A small-molecule ligand and the protein it binds are described below.
Small molecule (SMILES): O=P(O)(O)OC[C@H]1O[C@](O)(CO)[C@@H](O)[C@@H]1O

Binding-site contacts:
Ligand atom O6 contacts residue TYR113 of chain 2.A at 2.5 Å (h-bond).
Ligand atom O5 contacts residue VAL160 of chain 2.A at 3.9 Å.
Ligand atom C1 contacts residue MET177 of chain 2.A at 3.3 Å (hydrophobic).
Ligand atom O1 contacts residue MET30 of chain 2.A at 3.5 Å.
Ligand atom O5 contacts residue TYR113 of chain 2.A at 4.1 Å.
Ligand atom O6 contacts residue MET30 of chain 2.A at 3.3 Å.
Ligand atom O2P contacts residue GLY26 of chain 2.A at 3.4 Å.
Ligand atom O3 contacts residue ALA24 of chain 2.A at 3.4 Å.
Ligand atom O3P contacts residue LYS112 of chain 2.A at 3.5 Å (salt-bridge).
Ligand atom O3P contacts residue GLY28 of chain 2.A at 3.1 Å (h-bond).
Ligand atom C1 contacts residue VAL160 of chain 2.A at 3.5 Å (hydrophobic).
Ligand atom P contacts residue THR27 of chain 2.A at 3.8 Å.
Ligand atom O3P contacts residue THR27 of chain 2.A at 3.4 Å (h-bond).
Ligand atom O1P contacts residue GLY28 of chain 2.A at 3.8 Å.
Ligand atom O3P contacts residue MET30 of chain 2.A at 3.0 Å (h-bond).
Ligand atom O2P contacts residue MET30 of chain 2.A at 4.2 Å.
Ligand atom O5 contacts residue MET30 of chain 2.A at 3.8 Å.
Ligand atom P contacts residue GLY28 of chain 2.A at 3.3 Å.
Ligand atom C3 contacts residue ALA24 of chain 2.A at 4.2 Å (hydrophobic).
Ligand atom O3P contacts residue TYR113 of chain 2.A at 3.6 Å.
Ligand atom P contacts residue LYS112 of chain 2.A at 4.0 Å.
Ligand atom P contacts residue TYR113 of chain 2.A at 3.6 Å.
Ligand atom C5 contacts residue MET30 of chain 2.A at 3.8 Å (hydrophobic).
Ligand atom O3P contacts residue GLU29 of chain 2.A at 2.8 Å (salt-bridge).
Ligand atom O2P contacts residue THR27 of chain 2.A at 3.4 Å (h-bond).
Ligand atom O2 contacts residue VAL160 of chain 2.A at 4.0 Å.
Ligand atom O1P contacts residue THR27 of chain 2.A at 3.2 Å (h-bond).
Ligand atom O2P contacts residue GLY28 of chain 2.A at 2.6 Å (h-bond).
Ligand atom O4 contacts residue GLY21 of chain 2.A at 3.4 Å.
Ligand atom O1P contacts residue TYR113 of chain 2.A at 4.1 Å.
Ligand atom O1 contacts residue VAL160 of chain 2.A at 3.0 Å (h-bond).
Ligand atom C4 contacts residue ALA24 of chain 2.A at 3.9 Å (hydrophobic).
Ligand atom O1 contacts residue ALA161 of chain 2.A at 3.6 Å.
Ligand atom O1 contacts residue MET177 of chain 2.A at 3.0 Å.
Ligand atom P contacts residue GLU29 of chain 2.A at 4.1 Å.
Ligand atom O1P contacts residue LYS112 of chain 2.A at 3.4 Å (salt-bridge).
Ligand atom P contacts residue MET30 of chain 2.A at 3.9 Å.
Ligand atom C6 contacts residue TYR113 of chain 2.A at 3.2 Å (hydrophobic).
Ligand atom O1P contacts residue GLY26 of chain 2.A at 3.8 Å.
Ligand atom C5 contacts residue TYR113 of chain 2.A at 3.9 Å (hydrophobic).

Sequence of chain 2.A:
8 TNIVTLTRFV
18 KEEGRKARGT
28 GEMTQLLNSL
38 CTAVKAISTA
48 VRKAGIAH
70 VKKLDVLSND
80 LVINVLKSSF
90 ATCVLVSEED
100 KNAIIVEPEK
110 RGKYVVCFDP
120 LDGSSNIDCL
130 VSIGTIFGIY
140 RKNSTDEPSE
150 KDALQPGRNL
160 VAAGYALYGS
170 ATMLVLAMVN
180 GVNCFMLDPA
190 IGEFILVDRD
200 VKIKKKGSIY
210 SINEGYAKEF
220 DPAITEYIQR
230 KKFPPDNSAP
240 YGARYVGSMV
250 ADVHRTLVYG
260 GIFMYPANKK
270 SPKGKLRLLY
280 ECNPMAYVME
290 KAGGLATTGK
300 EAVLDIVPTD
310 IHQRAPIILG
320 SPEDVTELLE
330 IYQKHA